The protein below binds the small molecule below.
Small molecule (SMILES): NCCCC[C@H](NC(=O)[C@@H](N)CC1=c2ccccc2=NC1)C(=O)N[C@@H](Cc1ccc(O)cc1)C(N)=O

Binding-site contacts:
Ligand atom O contacts residue PHB1 of chain 1.I at 3.8 Å.
Ligand atom C contacts residue PHB1 of chain 1.I at 3.2 Å.
Ligand atom N contacts residue PHB1 of chain 1.I at 1.3 Å.
Ligand atom CB contacts residue PHB1 of chain 1.I at 3.5 Å.
Ligand atom N contacts residue PHB1 of chain 1.I at 3.6 Å.
Ligand atom CA contacts residue PHB1 of chain 1.I at 2.3 Å.